This small molecule binds to this protein.
Small molecule (SMILES): C=C(/N=C/c1c(COP(=O)(O)O)cnc(C)c1O)C(=O)O

Sequence of chain 1.A:
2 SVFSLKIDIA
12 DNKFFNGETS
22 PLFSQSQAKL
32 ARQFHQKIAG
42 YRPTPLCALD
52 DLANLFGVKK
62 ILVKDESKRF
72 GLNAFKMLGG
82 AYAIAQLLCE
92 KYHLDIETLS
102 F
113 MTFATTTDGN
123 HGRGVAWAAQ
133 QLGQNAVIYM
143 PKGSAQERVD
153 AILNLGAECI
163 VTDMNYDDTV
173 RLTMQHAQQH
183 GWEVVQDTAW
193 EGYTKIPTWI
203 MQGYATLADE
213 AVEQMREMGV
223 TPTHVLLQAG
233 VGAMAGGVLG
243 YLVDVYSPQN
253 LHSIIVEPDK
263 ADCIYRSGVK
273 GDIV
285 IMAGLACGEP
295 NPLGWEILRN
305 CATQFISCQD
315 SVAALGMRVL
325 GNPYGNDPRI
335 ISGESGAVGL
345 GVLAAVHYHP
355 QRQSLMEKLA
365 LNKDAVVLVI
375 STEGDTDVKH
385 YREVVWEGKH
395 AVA

Binding-site contacts:
Ligand atom OP1 contacts residue LYS77 of chain 1.A at 3.4 Å (salt-bridge).
Ligand atom OXT contacts residue THR119 of chain 1.A at 3.3 Å (h-bond).
Ligand atom OP2 contacts residue VAL233 of chain 1.A at 3.3 Å (h-bond).
Ligand atom C2 contacts residue THR376 of chain 1.A at 3.4 Å.
Ligand atom OP2 contacts residue GLY232 of chain 1.A at 2.7 Å (h-bond).
Ligand atom C5A contacts residue GLY232 of chain 1.A at 3.8 Å.
Ligand atom OXT contacts residue ASN122 of chain 1.A at 3.4 Å (h-bond).
Ligand atom C2A contacts residue ASN122 of chain 1.A at 3.2 Å.
Ligand atom C4 contacts residue GLY288 of chain 1.A at 3.4 Å.
Ligand atom OP2 contacts residue ALA231 of chain 1.A at 3.7 Å.
Ligand atom O contacts residue THR119 of chain 1.A at 2.5 Å (h-bond).
Ligand atom C contacts residue ASP120 of chain 1.A at 3.8 Å.
Ligand atom P contacts residue ALA235 of chain 1.A at 3.7 Å.
Ligand atom C5A contacts residue GLY288 of chain 1.A at 3.2 Å.
Ligand atom OP1 contacts residue MET236 of chain 1.A at 2.8 Å (h-bond).
Ligand atom C4A contacts residue GLY288 of chain 1.A at 3.2 Å.
Ligand atom C contacts residue THR119 of chain 1.A at 3.3 Å.
Ligand atom N1 contacts residue THR376 of chain 1.A at 2.7 Å (h-bond).
Ligand atom O contacts residue HIS123 of chain 1.A at 3.7 Å.
Ligand atom C4A contacts residue LYS77 of chain 1.A at 3.2 Å.
Ligand atom OP2 contacts residue ALA235 of chain 1.A at 3.6 Å (h-bond).
Ligand atom CA contacts residue GLY288 of chain 1.A at 3.7 Å.
Ligand atom N contacts residue GLY288 of chain 1.A at 3.1 Å.
Ligand atom CB contacts residue ASP120 of chain 1.A at 3.6 Å.
Ligand atom CA contacts residue ASP120 of chain 1.A at 3.8 Å.
Ligand atom OP1 contacts residue ALA235 of chain 1.A at 3.1 Å (h-bond).
Ligand atom C6 contacts residue THR376 of chain 1.A at 3.7 Å.
Ligand atom OP3 contacts residue VAL233 of chain 1.A at 3.2 Å (h-bond).
Ligand atom C contacts residue HIS123 of chain 1.A at 3.8 Å.
Ligand atom C2A contacts residue THR376 of chain 1.A at 3.2 Å.
Ligand atom C6 contacts residue LEU289 of chain 1.A at 3.6 Å (hydrophobic).
Ligand atom C2A contacts residue GLU377 of chain 1.A at 3.4 Å.
Ligand atom C5 contacts residue GLY288 of chain 1.A at 3.4 Å.
Ligand atom OP2 contacts residue GLY234 of chain 1.A at 2.8 Å (h-bond).
Ligand atom O contacts residue ASP120 of chain 1.A at 3.4 Å (salt-bridge).
Ligand atom C5A contacts residue LEU289 of chain 1.A at 3.7 Å (hydrophobic).
Ligand atom O3 contacts residue ASN122 of chain 1.A at 2.7 Å (h-bond).
Ligand atom CB contacts residue GLY288 of chain 1.A at 3.5 Å.
Ligand atom OXT contacts residue HIS123 of chain 1.A at 2.8 Å (h-bond).
Ligand atom C3 contacts residue ASN122 of chain 1.A at 3.8 Å.